Binding-site contacts:
Ligand atom C7 contacts residue ASN1153 of chain 1.C at 3.2 Å.
Ligand atom C2 contacts residue ASN1153 of chain 1.C at 2.5 Å.
Ligand atom C8 contacts residue ASN1153 of chain 1.C at 4.4 Å.
Ligand atom N2 contacts residue ASN1153 of chain 1.C at 2.9 Å (h-bond).
Ligand atom O5 contacts residue ASN1153 of chain 1.C at 2.4 Å (h-bond).
Ligand atom C3 contacts residue ASN1153 of chain 1.C at 3.9 Å.
Ligand atom O7 contacts residue ASN1153 of chain 1.C at 3.1 Å (h-bond).
Ligand atom C5 contacts residue ASN1153 of chain 1.C at 3.8 Å.
Ligand atom C4 contacts residue ASN1153 of chain 1.C at 4.3 Å.
Ligand atom C8 contacts residue VAL1152 of chain 1.C at 4.5 Å (hydrophobic).
Ligand atom C1 contacts residue ASN1153 of chain 1.C at 1.5 Å.
Ligand atom C8 contacts residue ILE1151 of chain 1.C at 3.6 Å (hydrophobic).

The small molecule below binds the protein below.
Small molecule (SMILES): CC(=O)N[C@H]1[C@H](O[C@H]2[C@H](O)[C@@H](NC(C)=O)CO[C@@H]2CO)O[C@H](CO)[C@@H](O)[C@@H]1O

Sequence of chain 1.C:
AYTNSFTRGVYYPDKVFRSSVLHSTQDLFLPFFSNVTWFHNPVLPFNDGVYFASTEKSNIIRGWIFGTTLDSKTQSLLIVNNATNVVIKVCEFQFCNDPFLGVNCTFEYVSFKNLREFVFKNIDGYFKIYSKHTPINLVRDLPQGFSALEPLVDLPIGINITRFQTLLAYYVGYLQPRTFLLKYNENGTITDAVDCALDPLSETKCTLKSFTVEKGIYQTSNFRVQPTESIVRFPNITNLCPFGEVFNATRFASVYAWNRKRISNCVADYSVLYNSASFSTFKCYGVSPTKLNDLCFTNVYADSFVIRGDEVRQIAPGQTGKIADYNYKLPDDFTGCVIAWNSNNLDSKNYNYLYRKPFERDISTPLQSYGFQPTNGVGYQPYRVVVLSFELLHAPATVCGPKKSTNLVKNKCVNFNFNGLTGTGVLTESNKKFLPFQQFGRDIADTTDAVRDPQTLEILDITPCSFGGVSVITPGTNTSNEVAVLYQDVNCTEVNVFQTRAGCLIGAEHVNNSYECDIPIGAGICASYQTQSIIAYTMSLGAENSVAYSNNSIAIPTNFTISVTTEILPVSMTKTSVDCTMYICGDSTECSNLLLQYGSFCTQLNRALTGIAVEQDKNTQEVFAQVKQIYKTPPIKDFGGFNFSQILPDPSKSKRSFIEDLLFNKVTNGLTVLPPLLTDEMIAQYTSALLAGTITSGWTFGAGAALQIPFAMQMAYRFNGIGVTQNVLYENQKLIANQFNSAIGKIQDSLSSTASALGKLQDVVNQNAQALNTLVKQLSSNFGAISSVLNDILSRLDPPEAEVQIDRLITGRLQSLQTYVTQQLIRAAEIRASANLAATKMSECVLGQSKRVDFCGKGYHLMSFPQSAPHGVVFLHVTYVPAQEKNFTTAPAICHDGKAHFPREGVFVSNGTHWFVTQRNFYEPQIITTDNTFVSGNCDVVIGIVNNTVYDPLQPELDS